Sequence of chain 1.A:
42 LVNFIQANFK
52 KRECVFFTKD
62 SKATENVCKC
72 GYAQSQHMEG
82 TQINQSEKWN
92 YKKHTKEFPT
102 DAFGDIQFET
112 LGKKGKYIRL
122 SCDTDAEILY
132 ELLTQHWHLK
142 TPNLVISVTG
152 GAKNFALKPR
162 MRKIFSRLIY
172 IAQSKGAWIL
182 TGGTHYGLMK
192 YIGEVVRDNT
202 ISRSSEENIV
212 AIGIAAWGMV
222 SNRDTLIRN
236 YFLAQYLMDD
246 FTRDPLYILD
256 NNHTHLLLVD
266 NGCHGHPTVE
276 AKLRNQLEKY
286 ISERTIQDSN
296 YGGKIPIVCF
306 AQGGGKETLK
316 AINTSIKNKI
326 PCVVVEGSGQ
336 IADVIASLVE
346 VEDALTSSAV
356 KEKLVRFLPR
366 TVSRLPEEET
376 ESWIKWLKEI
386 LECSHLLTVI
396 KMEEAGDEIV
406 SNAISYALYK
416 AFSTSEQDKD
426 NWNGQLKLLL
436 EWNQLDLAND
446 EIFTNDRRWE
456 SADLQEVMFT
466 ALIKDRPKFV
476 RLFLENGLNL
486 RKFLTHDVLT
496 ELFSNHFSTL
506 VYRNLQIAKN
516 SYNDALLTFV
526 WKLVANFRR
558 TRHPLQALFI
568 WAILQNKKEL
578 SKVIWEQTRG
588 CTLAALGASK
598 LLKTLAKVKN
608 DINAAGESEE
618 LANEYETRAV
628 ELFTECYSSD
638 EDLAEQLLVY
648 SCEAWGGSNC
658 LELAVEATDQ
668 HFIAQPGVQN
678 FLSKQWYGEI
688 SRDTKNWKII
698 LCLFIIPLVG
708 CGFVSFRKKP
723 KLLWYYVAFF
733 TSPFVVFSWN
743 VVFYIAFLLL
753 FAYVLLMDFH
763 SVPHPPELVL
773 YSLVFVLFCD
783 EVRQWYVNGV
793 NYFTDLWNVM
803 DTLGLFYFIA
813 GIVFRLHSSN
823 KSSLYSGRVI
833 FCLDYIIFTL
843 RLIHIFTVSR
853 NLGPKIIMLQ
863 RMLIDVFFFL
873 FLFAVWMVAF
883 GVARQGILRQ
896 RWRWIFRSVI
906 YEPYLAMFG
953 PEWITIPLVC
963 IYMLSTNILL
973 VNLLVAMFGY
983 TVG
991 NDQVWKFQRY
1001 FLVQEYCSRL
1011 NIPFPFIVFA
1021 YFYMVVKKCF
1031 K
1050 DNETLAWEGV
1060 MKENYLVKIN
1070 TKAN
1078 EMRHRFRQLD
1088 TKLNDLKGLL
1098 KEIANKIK

Binding-site contacts:
Ligand atom CAV contacts residue PHE736 of chain 1.A at 3.8 Å (hydrophobic).
Ligand atom CAB contacts residue PHE701 of chain 1.A at 3.9 Å (hydrophobic).
Ligand atom CAA contacts residue POV1 of chain 1.F at 3.6 Å.
Ligand atom CAM contacts residue TRP683 of chain 1.A at 3.9 Å (hydrophobic).
Ligand atom CBC contacts residue TRP683 of chain 1.A at 3.9 Å (hydrophobic).
Ligand atom CAP contacts residue ILE697 of chain 1.A at 4.0 Å (hydrophobic).
Ligand atom CAC contacts residue VAL744 of chain 1.A at 3.7 Å (hydrophobic).
Ligand atom CAY contacts residue LEU854 of chain 1.A at 4.0 Å (hydrophobic).
Ligand atom CBG contacts residue POV1 of chain 1.F at 3.6 Å.
Ligand atom OAF contacts residue ARG999 of chain 1.A at 3.5 Å (salt-bridge).
Ligand atom CAK contacts residue Y011 of chain 1.G at 3.9 Å.
Ligand atom CAL contacts residue LEU854 of chain 1.A at 3.6 Å (hydrophobic).
Ligand atom CAD contacts residue SER851 of chain 1.A at 3.9 Å.
Ligand atom CAM contacts residue LEU854 of chain 1.A at 3.7 Å (hydrophobic).
Ligand atom CAZ contacts residue PHE736 of chain 1.A at 3.8 Å (hydrophobic).
Ligand atom CAS contacts residue PHE739 of chain 1.A at 4.1 Å (hydrophobic).
Ligand atom CAP contacts residue Y011 of chain 1.G at 4.0 Å.
Ligand atom OAW contacts residue TRP683 of chain 1.A at 3.5 Å (h-bond).
Ligand atom CAK contacts residue POV1 of chain 1.F at 3.8 Å.
Ligand atom CAN contacts residue POV1 of chain 1.F at 4.0 Å.
Ligand atom CAV contacts residue POV1 of chain 1.F at 3.9 Å.
Ligand atom CAR contacts residue TRP683 of chain 1.A at 3.8 Å (hydrophobic).
Ligand atom CAI contacts residue PHE736 of chain 1.A at 3.7 Å (hydrophobic).
Ligand atom CAL contacts residue VAL1003 of chain 1.A at 3.8 Å (hydrophobic).
Ligand atom CAN contacts residue PHE701 of chain 1.A at 3.7 Å (hydrophobic).
Ligand atom CAN contacts residue Y011 of chain 1.G at 4.0 Å.
Ligand atom CBC contacts residue PHE736 of chain 1.A at 3.6 Å (hydrophobic).
Ligand atom OAH contacts residue ARG999 of chain 1.A at 3.4 Å (salt-bridge).
Ligand atom CAQ contacts residue POV1 of chain 1.F at 3.2 Å.
Ligand atom CBG contacts residue ILE697 of chain 1.A at 4.0 Å (hydrophobic).
Ligand atom CAE contacts residue POV1 of chain 1.F at 3.3 Å.
Ligand atom CAC contacts residue VAL743 of chain 1.A at 3.6 Å (hydrophobic).
Ligand atom OAG contacts residue LEU854 of chain 1.A at 3.7 Å.
Ligand atom CBI contacts residue POV1 of chain 1.F at 4.1 Å.
Ligand atom CAX contacts residue ARG999 of chain 1.A at 3.6 Å.
Ligand atom CAQ contacts residue Y011 of chain 1.G at 3.3 Å.
Ligand atom CAQ contacts residue ILE697 of chain 1.A at 3.9 Å (hydrophobic).
Ligand atom CAT contacts residue PHE739 of chain 1.A at 3.7 Å (hydrophobic).
Ligand atom CAD contacts residue POV1 of chain 1.F at 3.9 Å.
Ligand atom CBD contacts residue POV1 of chain 1.F at 3.3 Å.

A small-molecule ligand and the protein it binds are described below.
Small molecule (SMILES): CC(C)CCC[C@@H](C)[C@H]1CC[C@H]2[C@@H]3CC=C4C[C@@H](OC(=O)CCC(=O)O)CC[C@]4(C)[C@H]3CC[C@]12C